A small-molecule ligand and the protein it binds are described below.
Small molecule (SMILES): CC[C@@H]1NC(=O)[C@H](Cc2c[nH]c3ccccc23)NC1=O

Sequence of chain 1.A:
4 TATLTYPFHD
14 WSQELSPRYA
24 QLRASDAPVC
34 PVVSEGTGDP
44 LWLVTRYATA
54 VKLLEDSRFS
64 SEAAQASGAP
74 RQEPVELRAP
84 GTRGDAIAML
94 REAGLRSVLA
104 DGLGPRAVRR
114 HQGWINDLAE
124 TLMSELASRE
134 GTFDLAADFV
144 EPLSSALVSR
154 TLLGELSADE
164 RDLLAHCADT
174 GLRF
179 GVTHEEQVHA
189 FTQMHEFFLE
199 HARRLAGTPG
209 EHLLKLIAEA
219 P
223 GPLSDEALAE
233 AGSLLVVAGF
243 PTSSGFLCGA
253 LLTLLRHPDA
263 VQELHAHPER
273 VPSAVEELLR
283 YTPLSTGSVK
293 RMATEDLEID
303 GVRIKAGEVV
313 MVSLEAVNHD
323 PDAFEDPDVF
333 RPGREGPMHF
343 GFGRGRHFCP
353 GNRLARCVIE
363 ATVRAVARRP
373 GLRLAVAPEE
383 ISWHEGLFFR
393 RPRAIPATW

Binding-site contacts:
Ligand atom N1 contacts residue SER287 of chain 1.A at 3.4 Å (h-bond).
Ligand atom C contacts residue WMA1 of chain 1.D at 3.3 Å.
Ligand atom C10 contacts residue PHE391 of chain 1.A at 3.7 Å (hydrophobic).
Ligand atom C12 contacts residue PHE390 of chain 1.A at 3.4 Å (hydrophobic).
Ligand atom N1 contacts residue PHE391 of chain 1.A at 3.9 Å.
Ligand atom C2 contacts residue SER290 of chain 1.A at 3.7 Å.
Ligand atom C10 contacts residue HEM1 of chain 1.B at 3.7 Å.
Ligand atom C9 contacts residue PHE391 of chain 1.A at 3.5 Å (hydrophobic).
Ligand atom C8 contacts residue THR244 of chain 1.A at 3.8 Å.
Ligand atom C9 contacts residue THR244 of chain 1.A at 3.7 Å.
Ligand atom C4 contacts residue LEU316 of chain 1.A at 3.9 Å (hydrophobic).
Ligand atom C3 contacts residue VAL291 of chain 1.A at 3.6 Å (hydrophobic).
Ligand atom C5 contacts residue SER287 of chain 1.A at 3.8 Å.
Ligand atom N contacts residue SER287 of chain 1.A at 3.1 Å.
Ligand atom C9 contacts residue HEM1 of chain 1.B at 3.1 Å.
Ligand atom C7 contacts residue PHE391 of chain 1.A at 3.7 Å (hydrophobic).
Ligand atom C6 contacts residue PHE391 of chain 1.A at 3.8 Å (hydrophobic).
Ligand atom O contacts residue SER290 of chain 1.A at 3.9 Å.
Ligand atom C2 contacts residue VAL291 of chain 1.A at 3.5 Å (hydrophobic).
Ligand atom C4 contacts residue VAL291 of chain 1.A at 3.5 Å (hydrophobic).
Ligand atom C4 contacts residue SER287 of chain 1.A at 3.6 Å.
Ligand atom O1 contacts residue PHE390 of chain 1.A at 3.4 Å.
Ligand atom N2 contacts residue WMA1 of chain 1.D at 3.5 Å.
Ligand atom O contacts residue LYS292 of chain 1.A at 2.9 Å (salt-bridge).
Ligand atom C1 contacts residue WMA1 of chain 1.D at 3.7 Å.
Ligand atom C13 contacts residue PHE177 of chain 1.A at 3.5 Å (hydrophobic).
Ligand atom C11 contacts residue WMA1 of chain 1.D at 3.7 Å.
Ligand atom N contacts residue LEU316 of chain 1.A at 3.5 Å.
Ligand atom O contacts residue WMA1 of chain 1.D at 3.6 Å.
Ligand atom C11 contacts residue PHE390 of chain 1.A at 3.8 Å (hydrophobic).
Ligand atom C8 contacts residue HEM1 of chain 1.B at 3.5 Å.
Ligand atom C8 contacts residue WMA1 of chain 1.D at 3.7 Å.
Ligand atom C13 contacts residue GLN75 of chain 1.A at 3.3 Å.
Ligand atom C8 contacts residue PHE391 of chain 1.A at 3.6 Å (hydrophobic).
Ligand atom C5 contacts residue HEM1 of chain 1.B at 3.8 Å.
Ligand atom C contacts residue SER290 of chain 1.A at 3.9 Å.
Ligand atom C5 contacts residue PHE391 of chain 1.A at 3.8 Å (hydrophobic).
Ligand atom C15 contacts residue SER287 of chain 1.A at 3.5 Å.
Ligand atom C7 contacts residue WMA1 of chain 1.D at 3.6 Å.
Ligand atom O1 contacts residue SER287 of chain 1.A at 2.8 Å (h-bond).